Sequence of chain 1.A:
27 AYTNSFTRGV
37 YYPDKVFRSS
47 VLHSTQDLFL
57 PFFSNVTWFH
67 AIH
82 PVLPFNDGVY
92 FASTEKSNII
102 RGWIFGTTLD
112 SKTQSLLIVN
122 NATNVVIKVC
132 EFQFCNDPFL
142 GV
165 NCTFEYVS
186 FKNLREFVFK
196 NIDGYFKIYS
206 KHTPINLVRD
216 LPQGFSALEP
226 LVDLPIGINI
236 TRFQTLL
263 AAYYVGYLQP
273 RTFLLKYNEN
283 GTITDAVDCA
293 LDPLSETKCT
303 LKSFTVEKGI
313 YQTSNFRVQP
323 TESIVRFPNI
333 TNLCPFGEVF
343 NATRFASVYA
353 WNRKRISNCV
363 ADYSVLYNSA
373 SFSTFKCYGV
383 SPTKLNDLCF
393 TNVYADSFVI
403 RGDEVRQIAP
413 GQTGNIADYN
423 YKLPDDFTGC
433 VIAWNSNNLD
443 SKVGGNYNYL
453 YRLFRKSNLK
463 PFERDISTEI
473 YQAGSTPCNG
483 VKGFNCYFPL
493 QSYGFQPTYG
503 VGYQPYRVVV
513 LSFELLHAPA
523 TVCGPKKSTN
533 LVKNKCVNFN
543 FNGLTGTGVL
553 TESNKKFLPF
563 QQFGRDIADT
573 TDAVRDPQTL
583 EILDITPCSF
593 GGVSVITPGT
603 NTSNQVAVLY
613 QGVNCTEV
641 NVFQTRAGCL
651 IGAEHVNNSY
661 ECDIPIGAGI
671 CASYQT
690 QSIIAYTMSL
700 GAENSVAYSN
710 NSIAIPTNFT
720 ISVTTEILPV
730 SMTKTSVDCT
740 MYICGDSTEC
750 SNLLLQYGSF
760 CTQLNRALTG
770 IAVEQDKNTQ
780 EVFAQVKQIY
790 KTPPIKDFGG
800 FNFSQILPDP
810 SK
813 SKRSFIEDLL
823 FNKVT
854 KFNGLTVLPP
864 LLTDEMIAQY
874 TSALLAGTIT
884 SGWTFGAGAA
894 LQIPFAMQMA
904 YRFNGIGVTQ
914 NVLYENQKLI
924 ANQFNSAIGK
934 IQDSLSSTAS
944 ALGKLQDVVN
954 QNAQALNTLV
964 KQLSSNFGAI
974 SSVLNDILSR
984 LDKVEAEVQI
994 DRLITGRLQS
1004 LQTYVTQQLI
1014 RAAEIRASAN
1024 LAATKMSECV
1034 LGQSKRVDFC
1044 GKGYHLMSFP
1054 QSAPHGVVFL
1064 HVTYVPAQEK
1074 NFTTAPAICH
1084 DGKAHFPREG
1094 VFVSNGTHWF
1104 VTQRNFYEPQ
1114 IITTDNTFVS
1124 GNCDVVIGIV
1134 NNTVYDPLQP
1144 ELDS

Binding-site contacts:
Ligand atom N2 contacts residue THR1100 of chain 1.A at 2.9 Å (h-bond).
Ligand atom C1 contacts residue PHE1103 of chain 1.A at 4.3 Å (hydrophobic).
Ligand atom N2 contacts residue ASN1098 of chain 1.A at 3.0 Å (h-bond).
Ligand atom C2 contacts residue HIS1101 of chain 1.A at 4.2 Å.
Ligand atom C5 contacts residue PHE1103 of chain 1.A at 3.7 Å (hydrophobic).
Ligand atom C8 contacts residue ASN1098 of chain 1.A at 3.8 Å.
Ligand atom C4 contacts residue ASN1098 of chain 1.A at 4.2 Å.
Ligand atom N2 contacts residue HIS1101 of chain 1.A at 4.5 Å.
Ligand atom O7 contacts residue ASN1098 of chain 1.A at 3.4 Å (h-bond).
Ligand atom C3 contacts residue ASN1098 of chain 1.A at 3.8 Å.
Ligand atom O4 contacts residue HIS1101 of chain 1.A at 3.6 Å.
Ligand atom O5 contacts residue PHE1103 of chain 1.A at 3.5 Å.
Ligand atom O6 contacts residue HIS1101 of chain 1.A at 4.4 Å.
Ligand atom O7 contacts residue HIS1101 of chain 1.A at 3.0 Å (h-bond).
Ligand atom C3 contacts residue THR1100 of chain 1.A at 3.8 Å.
Ligand atom C5 contacts residue HIS1101 of chain 1.A at 3.8 Å.
Ligand atom C7 contacts residue ASN1098 of chain 1.A at 3.4 Å.
Ligand atom C7 contacts residue HIS1101 of chain 1.A at 3.5 Å.
Ligand atom C2 contacts residue ASN1098 of chain 1.A at 2.5 Å.
Ligand atom C6 contacts residue PHE1103 of chain 1.A at 3.5 Å (hydrophobic).
Ligand atom C4 contacts residue HIS1101 of chain 1.A at 4.1 Å.
Ligand atom C7 contacts residue THR1100 of chain 1.A at 3.8 Å.
Ligand atom C5 contacts residue ASN1098 of chain 1.A at 3.7 Å.
Ligand atom C1 contacts residue THR1100 of chain 1.A at 3.6 Å.
Ligand atom C3 contacts residue HIS1101 of chain 1.A at 3.7 Å.
Ligand atom C8 contacts residue THR1100 of chain 1.A at 3.8 Å.
Ligand atom C1 contacts residue HIS1101 of chain 1.A at 3.8 Å.
Ligand atom C1 contacts residue ASN1098 of chain 1.A at 1.4 Å.
Ligand atom O5 contacts residue HIS1101 of chain 1.A at 4.2 Å.
Ligand atom O6 contacts residue PHE1103 of chain 1.A at 3.7 Å.
Ligand atom O5 contacts residue ASN1098 of chain 1.A at 2.3 Å (h-bond).
Ligand atom C2 contacts residue THR1100 of chain 1.A at 3.6 Å.
Ligand atom C8 contacts residue HIS1101 of chain 1.A at 3.9 Å.

A small-molecule ligand and the protein it binds are described below.
Small molecule (SMILES): CC(=O)N[C@H]1[C@H](O[C@H]2[C@H](O)[C@@H](NC(C)=O)CO[C@@H]2CO)O[C@H](CO)[C@@H](O)[C@@H]1O